A small-molecule ligand and the protein it binds are described below.
Small molecule (SMILES): Nc1nc(N)c2cc(CNc3cc(Cl)ccc3Cl)cnc2n1

Binding-site contacts:
Ligand atom N2' contacts residue THR136 of chain 1.A at 3.6 Å (h-bond).
Ligand atom N4' contacts residue TYR121 of chain 1.A at 3.8 Å.
Ligand atom C7' contacts residue PHE31 of chain 1.A at 3.6 Å (hydrophobic).
Ligand atom CL2 contacts residue PHE31 of chain 1.A at 3.5 Å.
Ligand atom N4' contacts residue VAL115 of chain 1.A at 3.7 Å.
Ligand atom C9 contacts residue PHE34 of chain 1.A at 4.0 Å (hydrophobic).
Ligand atom N3' contacts residue ALA9 of chain 1.A at 3.6 Å (h-bond).
Ligand atom C2' contacts residue GLU30 of chain 1.A at 3.5 Å.
Ligand atom C12 contacts residue SER59 of chain 1.A at 3.9 Å.
Ligand atom C5' contacts residue SER59 of chain 1.A at 3.6 Å.
Ligand atom N2' contacts residue ILE7 of chain 1.A at 3.9 Å.
Ligand atom N4' contacts residue ILE7 of chain 1.A at 3.1 Å (h-bond).
Ligand atom C4A contacts residue PHE34 of chain 1.A at 3.5 Å (hydrophobic).
Ligand atom C2' contacts residue VAL8 of chain 1.A at 3.7 Å (hydrophobic).
Ligand atom N4' contacts residue PHE34 of chain 1.A at 3.4 Å.
Ligand atom N3' contacts residue VAL8 of chain 1.A at 3.5 Å.
Ligand atom N1' contacts residue GLU30 of chain 1.A at 2.7 Å (salt-bridge).
Ligand atom N2' contacts residue VAL8 of chain 1.A at 3.4 Å (h-bond).
Ligand atom C2' contacts residue PHE34 of chain 1.A at 3.9 Å (hydrophobic).
Ligand atom N2' contacts residue ALA9 of chain 1.A at 3.6 Å.
Ligand atom C8A contacts residue GLU30 of chain 1.A at 3.6 Å.
Ligand atom N8' contacts residue PHE31 of chain 1.A at 3.8 Å.
Ligand atom N2' contacts residue GLU30 of chain 1.A at 2.7 Å (salt-bridge).
Ligand atom N1' contacts residue PHE34 of chain 1.A at 3.6 Å.
Ligand atom N3' contacts residue ILE7 of chain 1.A at 3.8 Å.
Ligand atom N8' contacts residue GLU30 of chain 1.A at 3.6 Å (salt-bridge).
Ligand atom C2' contacts residue ALA9 of chain 1.A at 3.6 Å (hydrophobic).
Ligand atom CL5 contacts residue GLY20 of chain 1.A at 4.0 Å.
Ligand atom C12 contacts residue ASP21 of chain 1.A at 3.9 Å.
Ligand atom C8A contacts residue PHE34 of chain 1.A at 3.8 Å (hydrophobic).
Ligand atom C4' contacts residue ILE7 of chain 1.A at 3.9 Å (hydrophobic).
Ligand atom C3' contacts residue PRO61 of chain 1.A at 3.7 Å (hydrophobic).
Ligand atom C4' contacts residue PHE34 of chain 1.A at 3.2 Å (hydrophobic).
Ligand atom C11 contacts residue PRO61 of chain 1.A at 3.7 Å (hydrophobic).
Ligand atom CL5 contacts residue SER59 of chain 1.A at 3.7 Å.
Ligand atom N1 contacts residue PHE31 of chain 1.A at 3.7 Å.
Ligand atom N3' contacts residue PHE34 of chain 1.A at 3.4 Å.
Ligand atom CL5 contacts residue ASP21 of chain 1.A at 3.8 Å.
Ligand atom CL5 contacts residue LEU22 of chain 1.A at 3.9 Å.
Ligand atom C5' contacts residue LEU22 of chain 1.A at 3.9 Å (hydrophobic).

Sequence of chain 1.A:
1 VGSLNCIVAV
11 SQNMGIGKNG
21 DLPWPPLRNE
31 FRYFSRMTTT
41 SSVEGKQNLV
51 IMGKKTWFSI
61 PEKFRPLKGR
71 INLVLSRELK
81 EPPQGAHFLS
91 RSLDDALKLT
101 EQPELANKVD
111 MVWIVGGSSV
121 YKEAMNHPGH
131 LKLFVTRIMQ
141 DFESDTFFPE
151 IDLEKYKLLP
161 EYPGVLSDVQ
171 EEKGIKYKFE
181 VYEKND